Sequence of chain 20.C:
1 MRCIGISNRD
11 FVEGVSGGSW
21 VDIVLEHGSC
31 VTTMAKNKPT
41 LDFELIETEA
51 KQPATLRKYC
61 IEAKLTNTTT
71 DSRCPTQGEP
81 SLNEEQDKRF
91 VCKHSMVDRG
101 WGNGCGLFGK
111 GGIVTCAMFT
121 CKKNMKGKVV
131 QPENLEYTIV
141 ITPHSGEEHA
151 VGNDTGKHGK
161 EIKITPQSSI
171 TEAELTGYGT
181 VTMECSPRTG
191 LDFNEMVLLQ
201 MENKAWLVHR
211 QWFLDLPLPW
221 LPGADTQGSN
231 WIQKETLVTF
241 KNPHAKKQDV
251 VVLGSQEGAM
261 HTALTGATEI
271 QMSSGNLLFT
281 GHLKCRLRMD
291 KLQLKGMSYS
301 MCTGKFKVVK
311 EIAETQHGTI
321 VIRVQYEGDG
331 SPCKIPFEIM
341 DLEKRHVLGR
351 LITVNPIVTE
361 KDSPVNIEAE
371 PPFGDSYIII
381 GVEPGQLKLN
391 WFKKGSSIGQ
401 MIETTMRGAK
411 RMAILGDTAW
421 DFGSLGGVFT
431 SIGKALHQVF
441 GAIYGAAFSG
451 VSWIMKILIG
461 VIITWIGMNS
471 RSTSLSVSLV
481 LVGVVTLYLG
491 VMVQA

This protein binds this small molecule.
Small molecule (SMILES): CC(=O)N[C@@H]1[C@@H](O)[C@H](O)[C@@H](CO)O[C@H]1O

Binding-site contacts:
Ligand atom C3 contacts residue ASN67 of chain 20.C at 3.8 Å.
Ligand atom C8 contacts residue MET118 of chain 20.C at 4.0 Å (hydrophobic).
Ligand atom C7 contacts residue PHE90 of chain 20.C at 4.3 Å (hydrophobic).
Ligand atom C4 contacts residue ASN67 of chain 20.C at 4.3 Å.
Ligand atom C1 contacts residue ASN67 of chain 20.C at 1.4 Å.
Ligand atom C5 contacts residue ASN67 of chain 20.C at 3.8 Å.
Ligand atom N2 contacts residue ASN67 of chain 20.C at 2.8 Å (h-bond).
Ligand atom O6 contacts residue ASN67 of chain 20.C at 3.7 Å.
Ligand atom C8 contacts residue ARG89 of chain 20.C at 4.1 Å.
Ligand atom C2 contacts residue ASN67 of chain 20.C at 2.4 Å.
Ligand atom O5 contacts residue ASN67 of chain 20.C at 2.5 Å (h-bond).
Ligand atom C8 contacts residue PHE90 of chain 20.C at 3.6 Å (hydrophobic).
Ligand atom C7 contacts residue ASN67 of chain 20.C at 3.7 Å.
Ligand atom O7 contacts residue ASN67 of chain 20.C at 4.1 Å.